Binding-site contacts:
Ligand atom C24 contacts residue THR45 of chain 1.Y at 3.5 Å.
Ligand atom C22 contacts residue LYS33 of chain 1.Y at 3.7 Å.
Ligand atom C6 contacts residue ALA27 of chain 1.Y at 3.9 Å (hydrophobic).
Ligand atom B26 contacts residue LYS33 of chain 1.Y at 3.8 Å.
Ligand atom C11 contacts residue THR21 of chain 1.Y at 3.4 Å.
Ligand atom O28 contacts residue THR1 of chain 1.Y at 2.3 Å (h-bond).
Ligand atom C25 contacts residue ALA49 of chain 1.Y at 3.9 Å (hydrophobic).
Ligand atom C22 contacts residue GLY47 of chain 1.Y at 3.8 Å.
Ligand atom C25 contacts residue ALA20 of chain 1.Y at 3.6 Å (hydrophobic).
Ligand atom C6 contacts residue THR21 of chain 1.Y at 3.8 Å.
Ligand atom O19 contacts residue THR21 of chain 1.Y at 3.0 Å (h-bond).
Ligand atom N1 contacts residue THR21 of chain 1.Y at 3.0 Å (h-bond).
Ligand atom O27 contacts residue ALA46 of chain 1.Y at 4.0 Å.
Ligand atom O8 contacts residue GLY47 of chain 1.Y at 3.8 Å.
Ligand atom C22 contacts residue THR1 of chain 1.Y at 2.7 Å.
Ligand atom C18 contacts residue GLY47 of chain 1.Y at 3.6 Å.
Ligand atom C17 contacts residue THR21 of chain 1.Y at 3.6 Å.
Ligand atom B26 contacts residue THR1 of chain 1.Y at 1.4 Å.
Ligand atom N20 contacts residue GLY47 of chain 1.Y at 2.8 Å (h-bond).
Ligand atom O27 contacts residue GLY47 of chain 1.Y at 3.0 Å (h-bond).
Ligand atom C10 contacts residue THR21 of chain 1.Y at 3.7 Å.
Ligand atom C21 contacts residue GLY47 of chain 1.Y at 3.8 Å.
Ligand atom N4 contacts residue ASP126 of chain 1.Z at 3.7 Å.
Ligand atom C3 contacts residue ALA49 of chain 1.Y at 3.6 Å (hydrophobic).
Ligand atom O8 contacts residue GLY48 of chain 1.Y at 4.0 Å.
Ligand atom N9 contacts residue THR21 of chain 1.Y at 3.0 Å (h-bond).
Ligand atom C21 contacts residue ARG19 of chain 1.Y at 4.0 Å.
Ligand atom O19 contacts residue ALA20 of chain 1.Y at 3.4 Å.
Ligand atom C7 contacts residue THR21 of chain 1.Y at 3.9 Å.
Ligand atom O8 contacts residue ALA49 of chain 1.Y at 3.0 Å (h-bond).
Ligand atom C13 contacts residue GLY47 of chain 1.Y at 3.7 Å.
Ligand atom C21 contacts residue LYS33 of chain 1.Y at 3.8 Å.
Ligand atom C10 contacts residue GLY47 of chain 1.Y at 3.5 Å.
Ligand atom C2 contacts residue THR21 of chain 1.Y at 3.9 Å.
Ligand atom C24 contacts residue ALA49 of chain 1.Y at 3.8 Å (hydrophobic).
Ligand atom N20 contacts residue THR1 of chain 1.Y at 3.7 Å.
Ligand atom O28 contacts residue TYR170 of chain 1.Y at 3.8 Å.
Ligand atom C21 contacts residue THR1 of chain 1.Y at 2.4 Å.
Ligand atom O27 contacts residue THR1 of chain 1.Y at 2.4 Å (h-bond).
Ligand atom C23 contacts residue GLY47 of chain 1.Y at 3.7 Å.

Sequence of chain 1.Z:
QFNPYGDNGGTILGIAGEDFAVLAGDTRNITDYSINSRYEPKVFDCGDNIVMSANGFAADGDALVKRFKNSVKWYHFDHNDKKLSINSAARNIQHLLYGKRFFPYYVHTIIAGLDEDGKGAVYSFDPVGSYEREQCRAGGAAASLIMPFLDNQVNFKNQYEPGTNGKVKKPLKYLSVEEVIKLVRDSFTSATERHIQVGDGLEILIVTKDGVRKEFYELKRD

The small molecule below binds the protein below.
Small molecule (SMILES): CC(C)C[C@H](NC(=O)[C@H](Cc1ccccc1)NC(=O)c1cnccn1)B(O)O

Sequence of chain 1.Y:
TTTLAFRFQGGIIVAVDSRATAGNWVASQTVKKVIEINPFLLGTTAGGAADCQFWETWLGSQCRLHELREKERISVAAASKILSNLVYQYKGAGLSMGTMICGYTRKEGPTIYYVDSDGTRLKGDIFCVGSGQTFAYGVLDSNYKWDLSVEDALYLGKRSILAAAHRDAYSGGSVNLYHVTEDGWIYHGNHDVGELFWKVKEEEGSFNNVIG